This protein binds this small molecule.
Small molecule (SMILES): CC(=O)N[C@@H]1[C@@H](O)[C@H](O)[C@@H](CO)O[C@H]1O

Sequence of chain 1.C:
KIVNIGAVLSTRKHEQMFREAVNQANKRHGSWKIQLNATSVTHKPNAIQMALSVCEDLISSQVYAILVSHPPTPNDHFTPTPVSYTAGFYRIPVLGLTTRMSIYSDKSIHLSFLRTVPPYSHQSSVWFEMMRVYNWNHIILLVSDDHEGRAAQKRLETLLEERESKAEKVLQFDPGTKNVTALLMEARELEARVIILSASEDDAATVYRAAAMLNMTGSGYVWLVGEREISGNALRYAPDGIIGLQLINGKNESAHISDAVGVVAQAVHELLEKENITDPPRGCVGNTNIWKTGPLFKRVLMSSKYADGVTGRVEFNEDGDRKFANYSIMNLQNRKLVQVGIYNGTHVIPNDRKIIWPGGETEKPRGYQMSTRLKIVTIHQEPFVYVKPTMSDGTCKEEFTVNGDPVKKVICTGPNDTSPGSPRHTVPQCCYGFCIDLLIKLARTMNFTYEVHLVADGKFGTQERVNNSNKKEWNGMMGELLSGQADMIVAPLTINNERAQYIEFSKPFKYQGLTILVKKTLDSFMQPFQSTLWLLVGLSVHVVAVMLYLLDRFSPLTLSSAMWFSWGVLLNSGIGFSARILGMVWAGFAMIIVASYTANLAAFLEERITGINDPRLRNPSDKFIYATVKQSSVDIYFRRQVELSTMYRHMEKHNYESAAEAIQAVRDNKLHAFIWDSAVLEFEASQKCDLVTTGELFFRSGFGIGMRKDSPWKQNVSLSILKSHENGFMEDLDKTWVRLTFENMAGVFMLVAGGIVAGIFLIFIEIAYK

Binding-site contacts:
Ligand atom C5 contacts residue ASN440 of chain 1.C at 3.7 Å.
Ligand atom C1 contacts residue ASN440 of chain 1.C at 1.4 Å.
Ligand atom C3 contacts residue ASN440 of chain 1.C at 3.8 Å.
Ligand atom C6 contacts residue ASP441 of chain 1.C at 4.4 Å.
Ligand atom C8 contacts residue HIS449 of chain 1.C at 3.6 Å.
Ligand atom C8 contacts residue ASN440 of chain 1.C at 4.0 Å.
Ligand atom O5 contacts residue ASP441 of chain 1.C at 3.8 Å.
Ligand atom C1 contacts residue ASP441 of chain 1.C at 4.5 Å.
Ligand atom O7 contacts residue HIS449 of chain 1.C at 3.1 Å.
Ligand atom C8 contacts residue GLN453 of chain 1.C at 4.4 Å.
Ligand atom N2 contacts residue ASN440 of chain 1.C at 3.0 Å (h-bond).
Ligand atom C7 contacts residue HIS449 of chain 1.C at 3.6 Å.
Ligand atom O7 contacts residue ASN440 of chain 1.C at 3.7 Å.
Ligand atom O5 contacts residue ASN440 of chain 1.C at 2.4 Å (h-bond).
Ligand atom C5 contacts residue ASP441 of chain 1.C at 4.5 Å.
Ligand atom C4 contacts residue ASN440 of chain 1.C at 4.2 Å.
Ligand atom C7 contacts residue ASN440 of chain 1.C at 3.3 Å.
Ligand atom C2 contacts residue ASN440 of chain 1.C at 2.5 Å.